Sequence of chain 22.D:
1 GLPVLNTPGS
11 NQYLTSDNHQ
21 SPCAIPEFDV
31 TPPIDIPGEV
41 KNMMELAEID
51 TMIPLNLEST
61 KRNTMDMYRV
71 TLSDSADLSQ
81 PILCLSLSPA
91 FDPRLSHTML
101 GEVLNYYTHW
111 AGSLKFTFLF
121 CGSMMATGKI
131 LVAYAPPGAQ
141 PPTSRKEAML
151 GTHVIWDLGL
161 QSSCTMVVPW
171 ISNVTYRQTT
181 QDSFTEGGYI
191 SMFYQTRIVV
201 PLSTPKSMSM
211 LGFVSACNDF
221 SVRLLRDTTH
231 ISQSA

A small-molecule ligand and the protein it binds are described below.
Small molecule (SMILES): CCOC(=O)c1ccc(OCCCCC2CCN(c3ccc(C)nn3)CC2)cc1

Sequence of chain 21.B:
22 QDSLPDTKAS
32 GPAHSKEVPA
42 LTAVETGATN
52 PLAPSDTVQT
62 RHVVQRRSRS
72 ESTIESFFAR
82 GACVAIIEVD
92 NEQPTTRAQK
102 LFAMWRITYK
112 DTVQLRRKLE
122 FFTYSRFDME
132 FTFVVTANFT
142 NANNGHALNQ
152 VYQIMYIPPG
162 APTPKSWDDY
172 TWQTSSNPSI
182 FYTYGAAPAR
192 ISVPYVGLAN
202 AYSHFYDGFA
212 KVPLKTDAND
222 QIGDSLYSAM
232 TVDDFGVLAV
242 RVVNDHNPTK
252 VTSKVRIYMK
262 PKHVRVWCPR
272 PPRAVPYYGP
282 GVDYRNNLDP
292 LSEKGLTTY

Binding-site contacts:
Ligand atom N3 contacts residue ILE192 of chain 21.B at 3.8 Å.
Ligand atom C3 contacts residue PRO179 of chain 21.B at 3.7 Å (hydrophobic).
Ligand atom C7 contacts residue PHE132 of chain 21.B at 3.6 Å (hydrophobic).
Ligand atom C3 contacts residue ALA24 of chain 21.D at 3.7 Å (hydrophobic).
Ligand atom C27 contacts residue THR109 of chain 21.B at 3.5 Å.
Ligand atom C1 contacts residue ILE181 of chain 21.B at 3.4 Å (hydrophobic).
Ligand atom N6 contacts residue VAL194 of chain 21.B at 3.7 Å.
Ligand atom O25 contacts residue TYR110 of chain 21.B at 3.0 Å.
Ligand atom C8 contacts residue ILE108 of chain 21.B at 3.8 Å (hydrophobic).
Ligand atom C19 contacts residue TYR110 of chain 21.B at 3.7 Å (hydrophobic).
Ligand atom C1 contacts residue ILE155 of chain 21.B at 3.7 Å (hydrophobic).
Ligand atom C10 contacts residue VAL194 of chain 21.B at 3.7 Å (hydrophobic).
Ligand atom C19 contacts residue PHE236 of chain 21.B at 3.5 Å (hydrophobic).
Ligand atom C8 contacts residue PHE132 of chain 21.B at 3.4 Å (hydrophobic).
Ligand atom C14 contacts residue VAL197 of chain 21.B at 3.6 Å (hydrophobic).
Ligand atom C1 contacts residue PRO179 of chain 21.B at 3.9 Å (hydrophobic).
Ligand atom C21 contacts residue TYR203 of chain 21.B at 3.8 Å (hydrophobic).
Ligand atom C22 contacts residue TYR203 of chain 21.B at 3.5 Å (hydrophobic).
Ligand atom C23 contacts residue TYR110 of chain 21.B at 3.3 Å (hydrophobic).
Ligand atom C20 contacts residue TYR110 of chain 21.B at 3.5 Å (hydrophobic).
Ligand atom C4 contacts residue ALA24 of chain 21.D at 3.8 Å (hydrophobic).
Ligand atom C9 contacts residue TYR157 of chain 21.B at 3.8 Å (hydrophobic).
Ligand atom C10 contacts residue TYR157 of chain 21.B at 3.6 Å (hydrophobic).
Ligand atom C13 contacts residue VAL197 of chain 21.B at 3.6 Å (hydrophobic).
Ligand atom C12 contacts residue PHE236 of chain 21.B at 3.8 Å (hydrophobic).
Ligand atom N4 contacts residue LEU239 of chain 21.B at 3.8 Å.
Ligand atom C4 contacts residue TYR157 of chain 21.B at 3.4 Å (hydrophobic).
Ligand atom C22 contacts residue PHE236 of chain 21.B at 3.9 Å (hydrophobic).
Ligand atom N4 contacts residue ILE192 of chain 21.B at 3.6 Å.
Ligand atom C3 contacts residue TYR157 of chain 21.B at 3.5 Å (hydrophobic).
Ligand atom O24 contacts residue TYR110 of chain 21.B at 3.9 Å.
Ligand atom C20 contacts residue PHE236 of chain 21.B at 3.2 Å (hydrophobic).
Ligand atom C26 contacts residue THR109 of chain 21.B at 3.7 Å.
Ligand atom C11 contacts residue VAL194 of chain 21.B at 3.7 Å (hydrophobic).
Ligand atom C11 contacts residue TYR157 of chain 21.B at 3.6 Å (hydrophobic).
Ligand atom C9 contacts residue ILE108 of chain 21.B at 3.5 Å (hydrophobic).
Ligand atom O24 contacts residue PHE236 of chain 21.B at 3.7 Å.
Ligand atom C14 contacts residue PHE236 of chain 21.B at 3.9 Å (hydrophobic).
Ligand atom C21 contacts residue PHE236 of chain 21.B at 3.4 Å (hydrophobic).
Ligand atom C23 contacts residue PHE236 of chain 21.B at 3.5 Å (hydrophobic).

Sequence of chain 21.D:
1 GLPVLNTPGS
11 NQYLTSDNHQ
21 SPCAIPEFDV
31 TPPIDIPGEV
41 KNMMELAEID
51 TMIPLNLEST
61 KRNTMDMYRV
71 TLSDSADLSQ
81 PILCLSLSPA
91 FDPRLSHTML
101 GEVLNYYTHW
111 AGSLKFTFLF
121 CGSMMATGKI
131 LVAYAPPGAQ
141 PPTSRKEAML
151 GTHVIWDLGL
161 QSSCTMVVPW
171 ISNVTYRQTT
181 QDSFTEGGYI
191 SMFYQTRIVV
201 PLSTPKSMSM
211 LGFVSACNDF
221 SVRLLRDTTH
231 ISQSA